Binding-site contacts:
Ligand atom O27 contacts residue GLY67 of chain 2.A at 3.1 Å.
Ligand atom C11 contacts residue TRP125 of chain 2.A at 3.5 Å (hydrophobic).
Ligand atom O19 contacts residue VAL70 of chain 2.A at 3.8 Å.
Ligand atom C10 contacts residue TRP125 of chain 2.A at 3.5 Å (hydrophobic).
Ligand atom O27 contacts residue SER97 of chain 2.A at 2.2 Å (h-bond).
Ligand atom O19 contacts residue TRP125 of chain 2.A at 3.0 Å (h-bond).
Ligand atom B26 contacts residue MET98 of chain 2.A at 3.6 Å.
Ligand atom B26 contacts residue SER97 of chain 2.A at 1.5 Å.
Ligand atom O27 contacts residue GLY68 of chain 2.A at 2.6 Å (h-bond).
Ligand atom O28 contacts residue SER97 of chain 2.A at 2.4 Å (h-bond).
Ligand atom C5 contacts residue ILE142 of chain 2.A at 3.8 Å (hydrophobic).
Ligand atom N4 contacts residue ILE142 of chain 2.A at 3.4 Å.
Ligand atom C25 contacts residue SER97 of chain 2.A at 3.4 Å.
Ligand atom C18 contacts residue VAL70 of chain 2.A at 3.8 Å (hydrophobic).
Ligand atom C21 contacts residue GLY68 of chain 2.A at 3.6 Å.
Ligand atom N20 contacts residue SER97 of chain 2.A at 3.3 Å (h-bond).
Ligand atom C3 contacts residue ILE142 of chain 2.A at 3.5 Å (hydrophobic).
Ligand atom B26 contacts residue GLY68 of chain 2.A at 3.5 Å.
Ligand atom C25 contacts residue MET98 of chain 2.A at 3.3 Å (hydrophobic).
Ligand atom O28 contacts residue GLY68 of chain 2.A at 3.6 Å (h-bond).
Ligand atom C16 contacts residue GLU69 of chain 2.A at 3.7 Å.
Ligand atom O28 contacts residue TRP125 of chain 2.A at 3.8 Å.
Ligand atom C7 contacts residue TRP125 of chain 2.A at 3.7 Å (hydrophobic).
Ligand atom N1 contacts residue TRP125 of chain 2.A at 3.8 Å.
Ligand atom C24 contacts residue GLN123 of chain 2.A at 3.4 Å.
Ligand atom C18 contacts residue GLY68 of chain 2.A at 3.4 Å.
Ligand atom C22 contacts residue MET98 of chain 2.A at 3.6 Å (hydrophobic).
Ligand atom N9 contacts residue TRP125 of chain 2.A at 2.6 Å (h-bond).
Ligand atom C21 contacts residue SER97 of chain 2.A at 2.0 Å.
Ligand atom O19 contacts residue PRO124 of chain 2.A at 3.0 Å.
Ligand atom O8 contacts residue VAL70 of chain 2.A at 3.0 Å (h-bond).
Ligand atom C22 contacts residue SER97 of chain 2.A at 2.6 Å.
Ligand atom C23 contacts residue SER97 of chain 2.A at 2.9 Å.
Ligand atom O8 contacts residue GLU69 of chain 2.A at 3.4 Å.
Ligand atom C24 contacts residue PRO124 of chain 2.A at 3.2 Å (hydrophobic).
Ligand atom C24 contacts residue HIS122 of chain 2.A at 3.2 Å.
Ligand atom O27 contacts residue MET98 of chain 2.A at 2.8 Å (h-bond).
Ligand atom C23 contacts residue HIS122 of chain 2.A at 3.8 Å.
Ligand atom C10 contacts residue GLY68 of chain 2.A at 3.4 Å.
Ligand atom N20 contacts residue GLY68 of chain 2.A at 2.6 Å (h-bond).

Sequence of chain 2.A:
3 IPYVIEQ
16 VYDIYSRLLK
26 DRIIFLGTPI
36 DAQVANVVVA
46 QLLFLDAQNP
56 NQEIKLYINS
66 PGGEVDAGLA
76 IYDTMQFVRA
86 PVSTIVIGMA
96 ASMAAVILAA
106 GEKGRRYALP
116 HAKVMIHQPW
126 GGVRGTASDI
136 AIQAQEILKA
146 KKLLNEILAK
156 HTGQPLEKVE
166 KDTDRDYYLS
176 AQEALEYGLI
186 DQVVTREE

The small molecule below binds the protein below.
Small molecule (SMILES): CC(C)C[C@H](NC(=O)[C@H](Cc1ccccc1)NC(=O)c1cnccn1)B(O)O